Binding-site contacts:
Ligand atom C1 contacts residue ASN11 of chain 3.A at 1.4 Å.
Ligand atom C2 contacts residue ASN11 of chain 3.A at 2.6 Å.
Ligand atom C7 contacts residue ASN11 of chain 3.A at 3.2 Å.
Ligand atom N2 contacts residue ASN11 of chain 3.A at 2.9 Å (h-bond).
Ligand atom C4 contacts residue ASN11 of chain 3.A at 4.3 Å.
Ligand atom O5 contacts residue ASN11 of chain 3.A at 2.5 Å (h-bond).
Ligand atom C3 contacts residue ASN11 of chain 3.A at 3.8 Å.
Ligand atom C5 contacts residue ASN11 of chain 3.A at 3.6 Å.
Ligand atom C8 contacts residue ASN11 of chain 3.A at 4.3 Å.
Ligand atom O7 contacts residue ASN11 of chain 3.A at 3.1 Å (h-bond).

A protein and the small-molecule ligand that binds it are described below.
Small molecule (SMILES): CC(=O)N[C@H]1[C@H](O[C@H]2[C@H](O)[C@@H](NC(C)=O)CO[C@@H]2CO)O[C@H](CO)[C@@H](O)[C@@H]1O

Sequence of chain 3.A:
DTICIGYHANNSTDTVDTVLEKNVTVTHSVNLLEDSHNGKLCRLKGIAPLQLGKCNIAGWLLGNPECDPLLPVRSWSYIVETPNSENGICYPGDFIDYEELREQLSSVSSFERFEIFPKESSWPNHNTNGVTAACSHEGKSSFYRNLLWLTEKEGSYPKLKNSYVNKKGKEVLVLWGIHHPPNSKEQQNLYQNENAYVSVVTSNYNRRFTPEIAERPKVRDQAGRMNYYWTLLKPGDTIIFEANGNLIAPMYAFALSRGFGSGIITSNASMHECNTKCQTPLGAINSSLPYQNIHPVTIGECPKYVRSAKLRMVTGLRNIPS